Sequence of chain 2.A:
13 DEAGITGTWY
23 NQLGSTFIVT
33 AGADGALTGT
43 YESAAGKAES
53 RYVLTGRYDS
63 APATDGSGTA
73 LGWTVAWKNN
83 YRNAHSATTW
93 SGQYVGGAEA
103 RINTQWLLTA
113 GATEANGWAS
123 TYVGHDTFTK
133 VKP

A small-molecule ligand and the protein it binds are described below.
Small molecule (SMILES): O=C(CCCC[C@@H]1SC[C@@H]2NC(=O)N[C@@H]21)NC1CCN(c2ccncc2)CC1

Sequence of chain 1.A:
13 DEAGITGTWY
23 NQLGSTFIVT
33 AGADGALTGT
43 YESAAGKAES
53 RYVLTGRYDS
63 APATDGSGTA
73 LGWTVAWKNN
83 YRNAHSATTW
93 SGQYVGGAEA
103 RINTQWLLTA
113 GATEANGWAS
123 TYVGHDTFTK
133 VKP

Binding-site contacts:
Ligand atom C26 contacts residue TYR124 of chain 1.A at 3.6 Å (hydrophobic).
Ligand atom S04 contacts residue THR90 of chain 1.A at 3.3 Å (h-bond).
Ligand atom C24 contacts residue ALA112 of chain 1.A at 3.7 Å (hydrophobic).
Ligand atom O07 contacts residue GLY48 of chain 1.A at 3.7 Å.
Ligand atom C18 contacts residue SER88 of chain 1.A at 3.5 Å.
Ligand atom N06 contacts residue SER45 of chain 1.A at 3.1 Å (h-bond).
Ligand atom C15 contacts residue LEU110 of chain 1.A at 3.6 Å (hydrophobic).
Ligand atom S04 contacts residue TRP92 of chain 1.A at 3.7 Å.
Ligand atom C10 contacts residue TRP108 of chain 1.A at 3.7 Å (hydrophobic).
Ligand atom N02 contacts residue LEU25 of chain 1.A at 3.7 Å.
Ligand atom C15 contacts residue TRP79 of chain 1.A at 3.5 Å (hydrophobic).
Ligand atom C25 contacts residue ALA112 of chain 1.A at 3.4 Å (hydrophobic).
Ligand atom C22 contacts residue TYR124 of chain 1.A at 3.6 Å (hydrophobic).
Ligand atom C27 contacts residue ALA121 of chain 1.A at 3.2 Å (hydrophobic).
Ligand atom O03 contacts residue SER27 of chain 1.A at 2.7 Å (h-bond).
Ligand atom N06 contacts residue LEU25 of chain 1.A at 3.8 Å.
Ligand atom C05 contacts residue TYR43 of chain 1.A at 3.6 Å (hydrophobic).
Ligand atom C23 contacts residue LYS49 of chain 1.A at 3.7 Å.
Ligand atom C01 contacts residue TRP120 of chain 2.A at 3.6 Å (hydrophobic).
Ligand atom C05 contacts residue LEU25 of chain 1.A at 3.5 Å (hydrophobic).
Ligand atom O03 contacts residue ASP128 of chain 1.A at 3.7 Å.
Ligand atom N09 contacts residue SER88 of chain 1.A at 3.0 Å (h-bond).
Ligand atom C17 contacts residue LYS49 of chain 1.A at 3.6 Å.
Ligand atom C05 contacts residue SER27 of chain 1.A at 3.7 Å.
Ligand atom C05 contacts residue ASP128 of chain 1.A at 3.6 Å.
Ligand atom C14 contacts residue TRP79 of chain 1.A at 3.8 Å (hydrophobic).
Ligand atom C12 contacts residue TRP108 of chain 1.A at 3.3 Å (hydrophobic).
Ligand atom C05 contacts residue ASN23 of chain 1.A at 3.7 Å.
Ligand atom O07 contacts residue LYS49 of chain 1.A at 2.9 Å (salt-bridge).
Ligand atom N13 contacts residue ALA121 of chain 1.A at 2.7 Å (h-bond).
Ligand atom C14 contacts residue ALA47 of chain 1.A at 3.6 Å (hydrophobic).
Ligand atom C08 contacts residue TRP120 of chain 2.A at 3.6 Å (hydrophobic).
Ligand atom C17 contacts residue TRP79 of chain 1.A at 3.6 Å (hydrophobic).
Ligand atom S04 contacts residue TRP79 of chain 1.A at 3.5 Å.
Ligand atom C20 contacts residue ALA86 of chain 1.A at 3.6 Å (hydrophobic).
Ligand atom C28 contacts residue ALA112 of chain 1.A at 3.6 Å (hydrophobic).
Ligand atom O03 contacts residue TYR43 of chain 1.A at 2.7 Å (h-bond).
Ligand atom O03 contacts residue ASN23 of chain 1.A at 2.9 Å (h-bond).
Ligand atom C14 contacts residue SER45 of chain 1.A at 3.4 Å.
Ligand atom N02 contacts residue ASP128 of chain 1.A at 2.8 Å (salt-bridge).